Binding-site contacts:
Ligand atom C7 contacts residue ASN115 of chain 2.A at 3.5 Å.
Ligand atom O7 contacts residue GLY113 of chain 2.A at 4.4 Å.
Ligand atom O7 contacts residue ASN115 of chain 2.A at 4.3 Å.
Ligand atom C6 contacts residue LEU163 of chain 2.A at 4.5 Å (hydrophobic).
Ligand atom C5 contacts residue ASN115 of chain 2.A at 3.7 Å.
Ligand atom C8 contacts residue ASN115 of chain 2.A at 3.6 Å.
Ligand atom O5 contacts residue LEU163 of chain 2.A at 3.9 Å.
Ligand atom C6 contacts residue ASN161 of chain 2.A at 4.1 Å.
Ligand atom C8 contacts residue GLY113 of chain 2.A at 4.5 Å.
Ligand atom O6 contacts residue LEU163 of chain 2.A at 4.1 Å.
Ligand atom C3 contacts residue ASN115 of chain 2.A at 3.7 Å.
Ligand atom C5 contacts residue ASN115 of chain 2.A at 4.0 Å.
Ligand atom O5 contacts residue ASN115 of chain 2.A at 2.4 Å (h-bond).
Ligand atom C2 contacts residue ASN115 of chain 2.A at 2.4 Å.
Ligand atom C4 contacts residue ASN115 of chain 2.A at 4.2 Å.
Ligand atom C1 contacts residue LEU163 of chain 2.A at 4.2 Å (hydrophobic).
Ligand atom O5 contacts residue LEU163 of chain 2.A at 3.7 Å.
Ligand atom O5 contacts residue ASN115 of chain 2.A at 4.2 Å.
Ligand atom C6 contacts residue ASN115 of chain 2.A at 3.8 Å.
Ligand atom C8 contacts residue ARG164 of chain 2.A at 4.2 Å.
Ligand atom N2 contacts residue ASN115 of chain 2.A at 2.8 Å (h-bond).
Ligand atom C1 contacts residue ASN115 of chain 2.A at 1.4 Å.

This protein binds this small molecule.
Small molecule (SMILES): CC(=O)N[C@H]1[C@H](O[C@H]2[C@H](O[C@H]3O[C@@H](C)[C@@H](O)[C@@H](O)[C@@H]3O)[C@@H](NC(C)=O)CO[C@@H]2CO[C@H]2O[C@@H](C)[C@@H](O)[C@@H](O)[C@@H]2O)O[C@H](CO)[C@@H](O[C@@H]2O[C@H](CO)[C@@H](O)[C@H](O)[C@@H]2O)[C@@H]1O

Sequence of chain 2.A:
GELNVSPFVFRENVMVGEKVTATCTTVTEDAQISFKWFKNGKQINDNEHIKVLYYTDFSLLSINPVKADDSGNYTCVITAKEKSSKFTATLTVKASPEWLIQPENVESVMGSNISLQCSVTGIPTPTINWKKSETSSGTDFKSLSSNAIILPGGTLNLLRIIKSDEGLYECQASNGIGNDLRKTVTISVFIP